The protein below binds the small molecule below.
Small molecule (SMILES): [C-]#[N+]/C=C\c1c[nH]c2ccccc12

Binding-site contacts:
Ligand atom C04 contacts residue TYR156 of chain 1.B at 2.9 Å (hydrophobic).
Ligand atom C08 contacts residue TRP119 of chain 1.B at 3.8 Å (hydrophobic).
Ligand atom C12 contacts residue SER121 of chain 1.B at 3.8 Å.
Ligand atom C06 contacts residue TRP119 of chain 1.B at 4.2 Å (hydrophobic).
Ligand atom C11 contacts residue SER121 of chain 1.B at 2.9 Å.
Ligand atom C12 contacts residue ALA157 of chain 1.B at 4.4 Å (hydrophobic).
Ligand atom N02 contacts residue TYR227 of chain 1.B at 4.5 Å.
Ligand atom C05 contacts residue TYR170 of chain 1.B at 4.1 Å (hydrophobic).
Ligand atom C04 contacts residue TYR170 of chain 1.B at 4.0 Å (hydrophobic).
Ligand atom N02 contacts residue TYR170 of chain 1.B at 4.4 Å.
Ligand atom N02 contacts residue GLU209 of chain 1.B at 4.4 Å.
Ligand atom N07 contacts residue TRP119 of chain 1.B at 3.3 Å (h-bond).
Ligand atom C10 contacts residue TRP119 of chain 1.B at 3.8 Å (hydrophobic).
Ligand atom C06 contacts residue GST1 of chain 1.E at 3.3 Å.
Ligand atom C06 contacts residue TYR170 of chain 1.B at 3.4 Å (hydrophobic).
Ligand atom C13 contacts residue ALA157 of chain 1.B at 4.5 Å (hydrophobic).
Ligand atom C01 contacts residue TYR227 of chain 1.B at 3.7 Å (hydrophobic).
Ligand atom C10 contacts residue HIS62 of chain 1.B at 4.4 Å.
Ligand atom C09 contacts residue TRP119 of chain 1.B at 3.2 Å (hydrophobic).
Ligand atom C10 contacts residue SER121 of chain 1.B at 3.5 Å.
Ligand atom C10 contacts residue ALA104 of chain 1.B at 4.5 Å (hydrophobic).
Ligand atom C03 contacts residue GLU209 of chain 1.B at 4.1 Å.
Ligand atom C03 contacts residue GST1 of chain 1.E at 4.1 Å.
Ligand atom C03 contacts residue TYR156 of chain 1.B at 2.8 Å (hydrophobic).
Ligand atom C11 contacts residue ALA104 of chain 1.B at 4.2 Å (hydrophobic).
Ligand atom N07 contacts residue GST1 of chain 1.E at 3.5 Å.
Ligand atom C01 contacts residue GST1 of chain 1.E at 3.3 Å.
Ligand atom C03 contacts residue TYR170 of chain 1.B at 4.2 Å (hydrophobic).
Ligand atom N02 contacts residue GST1 of chain 1.E at 3.5 Å.
Ligand atom N07 contacts residue TYR170 of chain 1.B at 4.1 Å.
Ligand atom N02 contacts residue TYR156 of chain 1.B at 4.0 Å.
Ligand atom C05 contacts residue TYR156 of chain 1.B at 4.3 Å (hydrophobic).

Sequence of chain 1.B:
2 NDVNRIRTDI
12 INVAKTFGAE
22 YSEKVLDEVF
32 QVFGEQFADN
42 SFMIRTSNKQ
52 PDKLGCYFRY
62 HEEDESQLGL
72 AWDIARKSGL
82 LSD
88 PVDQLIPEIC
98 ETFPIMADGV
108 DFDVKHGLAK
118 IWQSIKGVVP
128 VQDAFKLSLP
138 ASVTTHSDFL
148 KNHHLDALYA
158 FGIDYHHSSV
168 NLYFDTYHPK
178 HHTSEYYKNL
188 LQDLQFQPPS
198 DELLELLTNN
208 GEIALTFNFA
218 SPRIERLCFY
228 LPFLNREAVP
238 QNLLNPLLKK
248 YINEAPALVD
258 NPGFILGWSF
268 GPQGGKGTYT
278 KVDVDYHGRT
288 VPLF